Sequence of chain 1.A:
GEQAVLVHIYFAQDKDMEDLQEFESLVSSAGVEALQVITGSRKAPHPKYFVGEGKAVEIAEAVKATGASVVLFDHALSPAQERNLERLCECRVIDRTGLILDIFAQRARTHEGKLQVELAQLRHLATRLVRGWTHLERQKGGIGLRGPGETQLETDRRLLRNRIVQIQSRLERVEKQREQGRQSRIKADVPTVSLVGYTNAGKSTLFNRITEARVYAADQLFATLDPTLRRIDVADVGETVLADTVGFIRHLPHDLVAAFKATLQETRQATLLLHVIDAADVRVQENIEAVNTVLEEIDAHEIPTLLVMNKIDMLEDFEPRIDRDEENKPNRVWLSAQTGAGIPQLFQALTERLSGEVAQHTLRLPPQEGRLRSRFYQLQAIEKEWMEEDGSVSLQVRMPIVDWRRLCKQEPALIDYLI

A protein and the small-molecule ligand that binds it are described below.
Small molecule (SMILES): Nc1nc2c(ncn2[C@@H]2O[C@H](CO[P](=O)(O)O[P](=O)(O)NP(=O)(O)O)[C@@H](O)[C@H]2O)c(=O)[nH]1

Binding-site contacts:
Ligand atom O2B contacts residue SER211 of chain 1.A at 3.0 Å (h-bond).
Ligand atom O3G contacts residue MG1 of chain 1.HA at 2.7 Å.
Ligand atom N1 contacts residue GLN345 of chain 1.A at 3.4 Å (h-bond).
Ligand atom O2G contacts residue PHE229 of chain 1.A at 3.1 Å (h-bond).
Ligand atom O3A contacts residue GLY209 of chain 1.A at 3.2 Å (h-bond).
Ligand atom C3' contacts residue ALA225 of chain 1.A at 3.1 Å (hydrophobic).
Ligand atom N3B contacts residue MG1 of chain 1.HA at 3.4 Å.
Ligand atom O6 contacts residue GLN345 of chain 1.A at 3.2 Å (h-bond).
Ligand atom O1G contacts residue LYS210 of chain 1.A at 2.6 Å (salt-bridge).
Ligand atom O3G contacts residue THR231 of chain 1.A at 2.8 Å (h-bond).
Ligand atom O3G contacts residue ALA230 of chain 1.A at 3.4 Å (h-bond).
Ligand atom C8 contacts residue GLY209 of chain 1.A at 3.5 Å.
Ligand atom O1B contacts residue ALA208 of chain 1.A at 3.0 Å (h-bond).
Ligand atom O6 contacts residue LYS318 of chain 1.A at 3.2 Å.
Ligand atom O1A contacts residue THR212 of chain 1.A at 3.1 Å (h-bond).
Ligand atom O1B contacts residue LYS210 of chain 1.A at 2.7 Å (salt-bridge).
Ligand atom N7 contacts residue ASN317 of chain 1.A at 3.2 Å (h-bond).
Ligand atom O2G contacts residue ALA230 of chain 1.A at 3.2 Å (h-bond).
Ligand atom O3' contacts residue ASP226 of chain 1.A at 2.1 Å (salt-bridge).
Ligand atom O2G contacts residue THR206 of chain 1.A at 2.3 Å (h-bond).
Ligand atom C4 contacts residue GLN345 of chain 1.A at 3.5 Å.
Ligand atom O6 contacts residue ALA344 of chain 1.A at 3.2 Å (h-bond).
Ligand atom O2B contacts residue MG1 of chain 1.HA at 2.6 Å.
Ligand atom O2B contacts residue LYS210 of chain 1.A at 3.0 Å.
Ligand atom N1 contacts residue ASP320 of chain 1.A at 3.0 Å (salt-bridge).
Ligand atom N3 contacts residue GLN345 of chain 1.A at 3.4 Å (h-bond).
Ligand atom N7 contacts residue ALA344 of chain 1.A at 3.3 Å.
Ligand atom O4' contacts residue LYS318 of chain 1.A at 3.5 Å (salt-bridge).
Ligand atom O1A contacts residue ALA224 of chain 1.A at 3.4 Å.
Ligand atom PG contacts residue MG1 of chain 1.HA at 3.5 Å.
Ligand atom C6 contacts residue GLN345 of chain 1.A at 3.0 Å.
Ligand atom O1B contacts residue ASN207 of chain 1.A at 3.0 Å (h-bond).
Ligand atom C3' contacts residue ASP226 of chain 1.A at 3.5 Å.
Ligand atom N2 contacts residue MET321 of chain 1.A at 2.7 Å (h-bond).
Ligand atom C5 contacts residue GLN345 of chain 1.A at 3.1 Å.
Ligand atom O1A contacts residue SER211 of chain 1.A at 3.4 Å.
Ligand atom O3' contacts residue ALA225 of chain 1.A at 3.2 Å (h-bond).
Ligand atom C4' contacts residue ALA225 of chain 1.A at 3.3 Å (hydrophobic).
Ligand atom O5' contacts residue ALA225 of chain 1.A at 3.1 Å (h-bond).
Ligand atom C2 contacts residue GLN345 of chain 1.A at 3.5 Å.